This protein binds this small molecule.
Small molecule (SMILES): CC(=O)N[C@H]1[C@H](O[C@H]2[C@H](O)[C@@H](NC(C)=O)CO[C@@H]2CO[C@@H]2O[C@@H](C)[C@@H](O)[C@@H](O)[C@@H]2O)O[C@H](CO)[C@@H](O)[C@@H]1O

Binding-site contacts:
Ligand atom C6 contacts residue NAG2 of chain 1.Y at 4.1 Å.
Ligand atom C4 contacts residue ASN628 of chain 1.D at 4.2 Å.
Ligand atom C6 contacts residue LYS620 of chain 1.D at 3.5 Å.
Ligand atom C3 contacts residue NAG2 of chain 1.Y at 4.0 Å.
Ligand atom C5 contacts residue ASN628 of chain 1.D at 3.7 Å.
Ligand atom N2 contacts residue NAG2 of chain 1.Y at 3.3 Å (h-bond).
Ligand atom C3 contacts residue ASN628 of chain 1.D at 3.8 Å.
Ligand atom C7 contacts residue ASN628 of chain 1.D at 3.4 Å.
Ligand atom C8 contacts residue MAN5 of chain 1.Y at 3.9 Å.
Ligand atom C7 contacts residue MAN5 of chain 1.Y at 4.2 Å.
Ligand atom C1 contacts residue NAG2 of chain 1.Y at 3.6 Å.
Ligand atom C2 contacts residue ASN628 of chain 1.D at 2.4 Å.
Ligand atom C8 contacts residue BMA3 of chain 1.Y at 4.2 Å.
Ligand atom O3 contacts residue MAN5 of chain 1.Y at 3.9 Å.
Ligand atom N2 contacts residue ASN628 of chain 1.D at 2.9 Å (h-bond).
Ligand atom O7 contacts residue ASN628 of chain 1.D at 3.5 Å (h-bond).
Ligand atom C1 contacts residue ASN628 of chain 1.D at 1.5 Å.
Ligand atom C2 contacts residue NAG2 of chain 1.Y at 3.8 Å.
Ligand atom C7 contacts residue NAG2 of chain 1.Y at 4.4 Å.
Ligand atom O5 contacts residue NAG2 of chain 1.Y at 3.4 Å.
Ligand atom O7 contacts residue MAN5 of chain 1.Y at 4.3 Å.
Ligand atom C5 contacts residue NAG2 of chain 1.Y at 3.6 Å.
Ligand atom O3 contacts residue BMA3 of chain 1.Y at 4.0 Å.
Ligand atom C8 contacts residue ASN628 of chain 1.D at 4.1 Å.
Ligand atom O5 contacts residue ASN628 of chain 1.D at 2.4 Å (h-bond).

Sequence of chain 1.D:
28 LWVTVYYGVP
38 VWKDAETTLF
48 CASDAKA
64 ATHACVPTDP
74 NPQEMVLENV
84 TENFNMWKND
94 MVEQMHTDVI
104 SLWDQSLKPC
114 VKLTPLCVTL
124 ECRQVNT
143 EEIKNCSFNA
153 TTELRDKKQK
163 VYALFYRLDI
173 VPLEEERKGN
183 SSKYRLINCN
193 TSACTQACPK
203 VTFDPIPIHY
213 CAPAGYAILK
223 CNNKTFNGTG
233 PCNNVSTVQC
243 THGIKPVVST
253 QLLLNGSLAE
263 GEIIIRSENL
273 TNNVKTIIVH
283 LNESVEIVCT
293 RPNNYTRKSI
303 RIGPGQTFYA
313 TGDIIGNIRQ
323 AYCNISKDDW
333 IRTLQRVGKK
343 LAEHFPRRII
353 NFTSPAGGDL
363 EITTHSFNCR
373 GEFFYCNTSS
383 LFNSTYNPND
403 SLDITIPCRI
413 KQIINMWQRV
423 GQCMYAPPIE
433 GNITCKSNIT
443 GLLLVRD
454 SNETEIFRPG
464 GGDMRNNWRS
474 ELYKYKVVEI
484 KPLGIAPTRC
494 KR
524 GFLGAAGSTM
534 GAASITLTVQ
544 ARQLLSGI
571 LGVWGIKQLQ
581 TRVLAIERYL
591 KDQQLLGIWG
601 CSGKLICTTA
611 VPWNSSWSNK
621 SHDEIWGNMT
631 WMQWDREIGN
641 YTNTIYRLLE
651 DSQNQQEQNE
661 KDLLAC